This small molecule binds to this protein.
Small molecule (SMILES): CC(=O)N[C@H]1[C@H](O[C@H]2[C@H](O)[C@@H](NC(C)=O)CO[C@@H]2CO)O[C@H](CO)[C@@H](O[C@@H]2O[C@H](CO[C@H]3O[C@H](CO)[C@@H](O)[C@H](O)[C@@H]3O[C@@H]3O[C@H](CO)[C@@H](O)[C@H](O)[C@H]3NC(C)=O)[C@@H](O)[C@H](O[C@H]3O[C@H](CO)[C@@H](O)[C@H](O)[C@@H]3O)[C@@H]2O)[C@@H]1O

Sequence of chain 1.A:
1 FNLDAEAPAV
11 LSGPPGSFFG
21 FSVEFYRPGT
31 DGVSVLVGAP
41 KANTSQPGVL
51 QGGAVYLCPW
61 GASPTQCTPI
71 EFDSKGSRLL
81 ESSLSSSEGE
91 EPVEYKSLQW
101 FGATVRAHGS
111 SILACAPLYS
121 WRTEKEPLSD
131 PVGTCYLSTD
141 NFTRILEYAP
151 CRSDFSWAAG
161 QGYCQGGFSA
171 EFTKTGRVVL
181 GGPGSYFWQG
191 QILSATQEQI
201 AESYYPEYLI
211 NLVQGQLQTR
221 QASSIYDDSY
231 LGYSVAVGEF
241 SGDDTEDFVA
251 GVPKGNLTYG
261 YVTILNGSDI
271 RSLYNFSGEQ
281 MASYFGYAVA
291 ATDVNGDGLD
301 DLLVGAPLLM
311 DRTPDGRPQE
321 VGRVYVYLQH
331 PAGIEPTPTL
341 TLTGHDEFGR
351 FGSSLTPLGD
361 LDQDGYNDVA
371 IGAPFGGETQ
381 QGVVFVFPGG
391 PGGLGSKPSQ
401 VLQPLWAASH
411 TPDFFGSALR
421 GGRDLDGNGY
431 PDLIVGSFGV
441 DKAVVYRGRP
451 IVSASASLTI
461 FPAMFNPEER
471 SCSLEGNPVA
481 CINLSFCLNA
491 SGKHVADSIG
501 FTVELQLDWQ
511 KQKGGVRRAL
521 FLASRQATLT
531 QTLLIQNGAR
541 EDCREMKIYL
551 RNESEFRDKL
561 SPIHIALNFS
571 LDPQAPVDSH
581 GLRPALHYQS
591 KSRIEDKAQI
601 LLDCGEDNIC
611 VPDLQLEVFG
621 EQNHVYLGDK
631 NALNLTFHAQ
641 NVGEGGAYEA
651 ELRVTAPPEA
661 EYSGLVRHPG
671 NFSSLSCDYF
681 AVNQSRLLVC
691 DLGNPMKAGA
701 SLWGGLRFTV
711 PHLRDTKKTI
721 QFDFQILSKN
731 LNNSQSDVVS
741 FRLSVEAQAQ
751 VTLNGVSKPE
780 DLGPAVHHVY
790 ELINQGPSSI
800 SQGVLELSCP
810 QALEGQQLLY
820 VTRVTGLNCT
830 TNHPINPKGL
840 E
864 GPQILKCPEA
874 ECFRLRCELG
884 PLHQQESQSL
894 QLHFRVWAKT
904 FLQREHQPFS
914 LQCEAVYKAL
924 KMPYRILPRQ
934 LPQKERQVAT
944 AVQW

Binding-site contacts:
Ligand atom C1 contacts residue THR263 of chain 1.A at 4.0 Å.
Ligand atom O4 contacts residue SER272 of chain 1.A at 4.4 Å.
Ligand atom O5 contacts residue ASN275 of chain 1.A at 2.3 Å (h-bond).
Ligand atom O5 contacts residue SER272 of chain 1.A at 4.0 Å.
Ligand atom O7 contacts residue SER272 of chain 1.A at 3.8 Å.
Ligand atom C6 contacts residue TYR261 of chain 1.A at 3.6 Å (hydrophobic).
Ligand atom C6 contacts residue ARG220 of chain 1.A at 4.2 Å.
Ligand atom O6 contacts residue GLN221 of chain 1.A at 3.0 Å.
Ligand atom C4 contacts residue ASN275 of chain 1.A at 4.2 Å.
Ligand atom C5 contacts residue TYR226 of chain 1.A at 4.3 Å (hydrophobic).
Ligand atom O5 contacts residue THR263 of chain 1.A at 4.0 Å.
Ligand atom C1 contacts residue ASN275 of chain 1.A at 1.5 Å.
Ligand atom O4 contacts residue TYR226 of chain 1.A at 4.0 Å.
Ligand atom N2 contacts residue ALA222 of chain 1.A at 4.2 Å.
Ligand atom C3 contacts residue ASN275 of chain 1.A at 3.9 Å.
Ligand atom N2 contacts residue SER272 of chain 1.A at 3.3 Å (h-bond).
Ligand atom O6 contacts residue TYR261 of chain 1.A at 3.2 Å (h-bond).
Ligand atom C7 contacts residue SER272 of chain 1.A at 4.0 Å.
Ligand atom C4 contacts residue TYR226 of chain 1.A at 4.4 Å (hydrophobic).
Ligand atom C7 contacts residue ALA222 of chain 1.A at 4.4 Å (hydrophobic).
Ligand atom C1 contacts residue SER272 of chain 1.A at 3.3 Å.
Ligand atom C5 contacts residue THR263 of chain 1.A at 4.2 Å.
Ligand atom C3 contacts residue SER272 of chain 1.A at 3.0 Å.
Ligand atom O7 contacts residue ARG271 of chain 1.A at 4.2 Å.
Ligand atom O3 contacts residue GLN221 of chain 1.A at 4.1 Å.
Ligand atom O7 contacts residue ARG220 of chain 1.A at 4.1 Å.
Ligand atom C4 contacts residue SER272 of chain 1.A at 3.8 Å.
Ligand atom C3 contacts residue TYR226 of chain 1.A at 4.3 Å (hydrophobic).
Ligand atom C6 contacts residue GLN221 of chain 1.A at 3.8 Å.
Ligand atom C8 contacts residue ARG220 of chain 1.A at 3.8 Å.
Ligand atom N2 contacts residue ASN275 of chain 1.A at 3.1 Å (h-bond).
Ligand atom C2 contacts residue SER272 of chain 1.A at 3.3 Å.
Ligand atom O3 contacts residue SER272 of chain 1.A at 4.0 Å.
Ligand atom O5 contacts residue TYR261 of chain 1.A at 4.2 Å.
Ligand atom C2 contacts residue ASN275 of chain 1.A at 2.6 Å.
Ligand atom C5 contacts residue ASN275 of chain 1.A at 3.6 Å.
Ligand atom O7 contacts residue ALA222 of chain 1.A at 4.1 Å.
Ligand atom O5 contacts residue GLN221 of chain 1.A at 3.9 Å.
Ligand atom C5 contacts residue SER272 of chain 1.A at 3.7 Å.
Ligand atom C7 contacts residue ASN275 of chain 1.A at 4.3 Å.